Binding-site contacts:
Ligand atom C6 contacts residue ILE52 of chain 1.C at 3.5 Å (hydrophobic).
Ligand atom C7 contacts residue GLN53 of chain 1.C at 3.4 Å.
Ligand atom C5 contacts residue TYR224 of chain 1.C at 3.9 Å (hydrophobic).
Ligand atom C2 contacts residue TYR224 of chain 1.C at 3.6 Å (hydrophobic).
Ligand atom N1 contacts residue ASP156 of chain 1.C at 2.7 Å (salt-bridge).
Ligand atom C3 contacts residue TYR224 of chain 1.C at 3.5 Å (hydrophobic).
Ligand atom N2 contacts residue VAL51 of chain 1.C at 3.7 Å.
Ligand atom C6 contacts residue GLN53 of chain 1.C at 3.4 Å.
Ligand atom N1 contacts residue MTA1 of chain 1.J at 3.5 Å (h-bond).
Ligand atom C4 contacts residue GLN189 of chain 1.C at 4.4 Å.
Ligand atom C1 contacts residue TYR224 of chain 1.C at 3.4 Å (hydrophobic).
Ligand atom C5 contacts residue ASP159 of chain 1.C at 3.3 Å.
Ligand atom C4 contacts residue TYR224 of chain 1.C at 3.6 Å (hydrophobic).
Ligand atom C4 contacts residue ILE229 of chain 1.C at 3.8 Å (hydrophobic).
Ligand atom C7 contacts residue ILE52 of chain 1.C at 4.1 Å (hydrophobic).
Ligand atom C7 contacts residue SER157 of chain 1.C at 4.0 Å.
Ligand atom C3 contacts residue GLN189 of chain 1.C at 3.9 Å.
Ligand atom N2 contacts residue TYR224 of chain 1.C at 4.2 Å.
Ligand atom C1 contacts residue GLN189 of chain 1.C at 4.3 Å.
Ligand atom C6 contacts residue VAL51 of chain 1.C at 4.0 Å (hydrophobic).
Ligand atom N1 contacts residue SER158 of chain 1.C at 4.2 Å.
Ligand atom N1 contacts residue TYR62 of chain 1.C at 4.0 Å.
Ligand atom C6 contacts residue ASP159 of chain 1.C at 3.5 Å.
Ligand atom C4 contacts residue ASP159 of chain 1.C at 3.9 Å.
Ligand atom C1 contacts residue ASP156 of chain 1.C at 3.5 Å.
Ligand atom C1 contacts residue TYR62 of chain 1.C at 3.7 Å (hydrophobic).
Ligand atom C2 contacts residue SER157 of chain 1.C at 3.6 Å.
Ligand atom C6 contacts residue TYR224 of chain 1.C at 4.0 Å (hydrophobic).
Ligand atom C7 contacts residue TYR224 of chain 1.C at 4.0 Å (hydrophobic).
Ligand atom C5 contacts residue ILE52 of chain 1.C at 4.0 Å (hydrophobic).
Ligand atom N2 contacts residue ASP159 of chain 1.C at 2.8 Å (salt-bridge).
Ligand atom C1 contacts residue SER157 of chain 1.C at 3.3 Å.
Ligand atom N2 contacts residue TRP11 of chain 1.C at 4.0 Å.
Ligand atom C7 contacts residue SER158 of chain 1.C at 4.3 Å.
Ligand atom C5 contacts residue VAL51 of chain 1.C at 4.3 Å (hydrophobic).
Ligand atom C3 contacts residue ILE229 of chain 1.C at 4.2 Å (hydrophobic).
Ligand atom N1 contacts residue SER157 of chain 1.C at 2.8 Å (h-bond).
Ligand atom N1 contacts residue GLN53 of chain 1.C at 4.0 Å.
Ligand atom N2 contacts residue PRO225 of chain 1.C at 4.2 Å.
Ligand atom N2 contacts residue ILE52 of chain 1.C at 4.2 Å.

Sequence of chain 1.C:
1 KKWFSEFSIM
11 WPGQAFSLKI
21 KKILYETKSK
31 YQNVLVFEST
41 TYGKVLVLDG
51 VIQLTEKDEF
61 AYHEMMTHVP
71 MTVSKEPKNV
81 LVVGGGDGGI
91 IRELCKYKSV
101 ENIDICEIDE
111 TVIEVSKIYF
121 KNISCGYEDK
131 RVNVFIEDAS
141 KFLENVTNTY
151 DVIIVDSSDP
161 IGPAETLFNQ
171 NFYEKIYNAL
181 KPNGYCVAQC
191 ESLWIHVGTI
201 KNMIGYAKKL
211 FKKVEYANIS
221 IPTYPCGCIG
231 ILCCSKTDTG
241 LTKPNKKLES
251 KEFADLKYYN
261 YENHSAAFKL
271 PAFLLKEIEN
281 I

The protein below binds the small molecule below.
Small molecule (SMILES): NCc1ccc(N)cc1